This protein binds this small molecule.
Small molecule (SMILES): O=c1ccc2cccc(O)c2o1

Binding-site contacts:
Ligand atom C7 contacts residue FNR1 of chain 2.B at 3.8 Å.
Ligand atom C4 contacts residue TYR29 of chain 2.A at 3.6 Å (hydrophobic).
Ligand atom C2 contacts residue PHE185 of chain 2.A at 3.6 Å (hydrophobic).
Ligand atom C1A contacts residue FNR1 of chain 2.B at 3.3 Å.
Ligand atom C2 contacts residue HIS180 of chain 2.A at 4.0 Å.
Ligand atom C6 contacts residue FNR1 of chain 2.B at 3.8 Å.
Ligand atom C3 contacts residue ILE68 of chain 2.A at 3.6 Å (hydrophobic).
Ligand atom O2 contacts residue PHE185 of chain 2.A at 3.2 Å.
Ligand atom C8 contacts residue FNR1 of chain 2.B at 3.4 Å.
Ligand atom C2 contacts residue FNR1 of chain 2.B at 3.3 Å.
Ligand atom C4 contacts residue FNR1 of chain 2.B at 3.1 Å.
Ligand atom O2 contacts residue FNR1 of chain 2.B at 3.1 Å.
Ligand atom O8 contacts residue FNR1 of chain 2.B at 3.5 Å.
Ligand atom C4 contacts residue CYS27 of chain 2.A at 4.1 Å (hydrophobic).
Ligand atom C3 contacts residue PHE185 of chain 2.A at 3.9 Å (hydrophobic).
Ligand atom C4 contacts residue ILE68 of chain 2.A at 4.0 Å (hydrophobic).
Ligand atom O2 contacts residue HIS183 of chain 2.A at 2.8 Å (h-bond).
Ligand atom C4A contacts residue FNR1 of chain 2.B at 3.4 Å.
Ligand atom C5 contacts residue TRP360 of chain 1.A at 3.9 Å (hydrophobic).
Ligand atom C3 contacts residue CYS27 of chain 2.A at 4.2 Å (hydrophobic).
Ligand atom C5 contacts residue FNR1 of chain 2.B at 3.5 Å.
Ligand atom C6 contacts residue TRP360 of chain 1.A at 3.7 Å (hydrophobic).
Ligand atom O1 contacts residue FNR1 of chain 2.B at 3.2 Å.
Ligand atom C1A contacts residue HIS183 of chain 2.A at 4.5 Å.
Ligand atom C2 contacts residue HIS183 of chain 2.A at 3.5 Å.
Ligand atom C5 contacts residue TYR29 of chain 2.A at 3.6 Å (hydrophobic).
Ligand atom C3 contacts residue FNR1 of chain 2.B at 3.3 Å.
Ligand atom O1 contacts residue HIS183 of chain 2.A at 3.3 Å (h-bond).
Ligand atom C4A contacts residue TYR29 of chain 2.A at 4.0 Å (hydrophobic).
Ligand atom O8 contacts residue HIS183 of chain 2.A at 4.0 Å.
Ligand atom O2 contacts residue HIS180 of chain 2.A at 2.9 Å (h-bond).

Sequence of chain 2.A:
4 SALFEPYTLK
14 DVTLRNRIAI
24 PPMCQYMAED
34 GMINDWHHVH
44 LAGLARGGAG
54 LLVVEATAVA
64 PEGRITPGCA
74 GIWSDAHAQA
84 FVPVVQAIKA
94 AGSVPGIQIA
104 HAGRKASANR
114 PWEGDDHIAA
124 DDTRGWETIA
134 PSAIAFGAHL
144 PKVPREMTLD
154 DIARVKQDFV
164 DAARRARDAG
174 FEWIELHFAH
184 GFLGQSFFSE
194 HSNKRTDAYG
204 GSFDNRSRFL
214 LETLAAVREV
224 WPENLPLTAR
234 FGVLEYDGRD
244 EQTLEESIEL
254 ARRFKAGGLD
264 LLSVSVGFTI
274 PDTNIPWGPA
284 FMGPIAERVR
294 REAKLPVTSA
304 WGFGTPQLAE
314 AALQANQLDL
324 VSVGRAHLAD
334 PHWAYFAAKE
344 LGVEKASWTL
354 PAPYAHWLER

Sequence of chain 1.A:
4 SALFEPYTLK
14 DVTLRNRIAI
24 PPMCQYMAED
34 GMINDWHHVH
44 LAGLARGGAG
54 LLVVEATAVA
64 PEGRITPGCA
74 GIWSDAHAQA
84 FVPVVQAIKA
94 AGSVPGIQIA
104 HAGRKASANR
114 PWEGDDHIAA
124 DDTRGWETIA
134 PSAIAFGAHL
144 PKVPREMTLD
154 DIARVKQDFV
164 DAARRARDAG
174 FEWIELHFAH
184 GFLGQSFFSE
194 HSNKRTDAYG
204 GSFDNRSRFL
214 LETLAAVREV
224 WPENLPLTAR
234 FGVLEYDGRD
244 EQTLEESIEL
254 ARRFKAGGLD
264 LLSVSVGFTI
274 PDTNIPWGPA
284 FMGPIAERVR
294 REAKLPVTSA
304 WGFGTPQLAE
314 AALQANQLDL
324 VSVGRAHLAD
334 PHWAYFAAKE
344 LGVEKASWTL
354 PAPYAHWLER